This small molecule binds to this protein.
Small molecule (SMILES): CC(=O)N[C@H]1[C@H](O[C@H]2[C@H](O)[C@@H](NC(C)=O)CO[C@@H]2CO)O[C@H](CO)[C@@H](O[C@@H]2O[C@H](CO)[C@@H](O)[C@H](O)[C@@H]2O)[C@@H]1O

Sequence of chain 1.E:
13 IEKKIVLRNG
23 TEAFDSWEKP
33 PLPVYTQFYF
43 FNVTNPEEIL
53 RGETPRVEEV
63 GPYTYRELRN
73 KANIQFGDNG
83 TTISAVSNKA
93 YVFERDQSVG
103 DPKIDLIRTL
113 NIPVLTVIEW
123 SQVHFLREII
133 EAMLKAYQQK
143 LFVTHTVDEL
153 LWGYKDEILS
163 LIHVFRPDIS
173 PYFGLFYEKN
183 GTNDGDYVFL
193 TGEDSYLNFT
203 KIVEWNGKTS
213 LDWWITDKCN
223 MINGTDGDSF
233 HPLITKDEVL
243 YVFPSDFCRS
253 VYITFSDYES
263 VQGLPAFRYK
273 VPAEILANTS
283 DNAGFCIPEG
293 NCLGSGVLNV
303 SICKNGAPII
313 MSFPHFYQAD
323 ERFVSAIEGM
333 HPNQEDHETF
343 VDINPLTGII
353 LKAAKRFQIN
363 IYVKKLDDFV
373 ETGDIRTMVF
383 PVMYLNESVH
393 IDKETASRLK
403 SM

Binding-site contacts:
Ligand atom N2 contacts residue MET223 of chain 1.E at 3.8 Å.
Ligand atom O5 contacts residue LYS220 of chain 1.E at 3.4 Å.
Ligand atom C8 contacts residue SER252 of chain 1.E at 3.4 Å.
Ligand atom C1 contacts residue ASN225 of chain 1.E at 1.4 Å.
Ligand atom O7 contacts residue SER252 of chain 1.E at 2.9 Å (h-bond).
Ligand atom O6 contacts residue ASP283 of chain 1.E at 3.8 Å.
Ligand atom C3 contacts residue MET223 of chain 1.E at 3.7 Å (hydrophobic).
Ligand atom C4 contacts residue LYS220 of chain 1.E at 3.4 Å.
Ligand atom C4 contacts residue MET223 of chain 1.E at 4.0 Å (hydrophobic).
Ligand atom C6 contacts residue LYS220 of chain 1.E at 4.0 Å.
Ligand atom C3 contacts residue ASN225 of chain 1.E at 3.8 Å.
Ligand atom C7 contacts residue MET223 of chain 1.E at 3.6 Å (hydrophobic).
Ligand atom N2 contacts residue LYS220 of chain 1.E at 4.1 Å.
Ligand atom C5 contacts residue MET223 of chain 1.E at 4.0 Å (hydrophobic).
Ligand atom C7 contacts residue SER252 of chain 1.E at 3.5 Å.
Ligand atom C6 contacts residue ASP283 of chain 1.E at 3.8 Å.
Ligand atom O7 contacts residue ARG251 of chain 1.E at 4.3 Å.
Ligand atom C2 contacts residue ASP283 of chain 1.E at 3.8 Å.
Ligand atom C1 contacts residue LYS220 of chain 1.E at 4.2 Å.
Ligand atom O3 contacts residue ASP283 of chain 1.E at 4.3 Å.
Ligand atom O6 contacts residue TYR243 of chain 1.E at 4.0 Å.
Ligand atom C1 contacts residue LYS220 of chain 1.E at 4.0 Å.
Ligand atom C7 contacts residue ARG251 of chain 1.E at 4.0 Å.
Ligand atom C7 contacts residue ASN225 of chain 1.E at 3.1 Å.
Ligand atom O7 contacts residue LYS220 of chain 1.E at 4.0 Å.
Ligand atom C2 contacts residue LYS220 of chain 1.E at 3.7 Å.
Ligand atom C8 contacts residue MET223 of chain 1.E at 3.3 Å (hydrophobic).
Ligand atom C3 contacts residue LYS220 of chain 1.E at 4.1 Å.
Ligand atom O4 contacts residue LYS220 of chain 1.E at 4.2 Å.
Ligand atom C8 contacts residue ARG251 of chain 1.E at 3.5 Å.
Ligand atom O5 contacts residue ASN225 of chain 1.E at 2.3 Å (h-bond).
Ligand atom C4 contacts residue ASN225 of chain 1.E at 4.2 Å.
Ligand atom O7 contacts residue MET223 of chain 1.E at 3.5 Å.
Ligand atom N2 contacts residue ASN225 of chain 1.E at 3.0 Å (h-bond).
Ligand atom O3 contacts residue LYS220 of chain 1.E at 3.8 Å.
Ligand atom C2 contacts residue ASN225 of chain 1.E at 2.5 Å.
Ligand atom O4 contacts residue MET223 of chain 1.E at 3.7 Å.
Ligand atom C5 contacts residue ASN225 of chain 1.E at 3.6 Å.
Ligand atom C5 contacts residue LYS220 of chain 1.E at 4.0 Å.
Ligand atom O7 contacts residue ASN225 of chain 1.E at 2.9 Å (h-bond).